Sequence of chain 1.A:
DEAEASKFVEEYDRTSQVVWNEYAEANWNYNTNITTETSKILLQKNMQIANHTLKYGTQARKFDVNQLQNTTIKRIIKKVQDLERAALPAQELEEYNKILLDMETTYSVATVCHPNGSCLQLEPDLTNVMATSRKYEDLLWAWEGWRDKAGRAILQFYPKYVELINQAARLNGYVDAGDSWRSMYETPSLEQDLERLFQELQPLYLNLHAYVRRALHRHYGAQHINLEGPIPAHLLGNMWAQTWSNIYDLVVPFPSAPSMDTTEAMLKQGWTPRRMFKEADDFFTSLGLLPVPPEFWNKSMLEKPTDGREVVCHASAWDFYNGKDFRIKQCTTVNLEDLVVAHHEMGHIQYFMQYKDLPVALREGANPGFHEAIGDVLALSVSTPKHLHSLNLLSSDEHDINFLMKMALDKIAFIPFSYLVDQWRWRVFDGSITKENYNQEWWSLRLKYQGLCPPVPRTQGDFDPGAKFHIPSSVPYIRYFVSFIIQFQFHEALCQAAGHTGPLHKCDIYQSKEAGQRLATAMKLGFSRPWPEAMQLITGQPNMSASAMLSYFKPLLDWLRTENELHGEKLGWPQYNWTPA

A protein and the small-molecule ligand that binds it are described below.
Small molecule (SMILES): CC(=O)N[C@H]1[C@H](O[C@H]2[C@H](O)[C@@H](NC(C)=O)CO[C@@H]2CO[C@@H]2O[C@@H](C)[C@@H](O)[C@@H](O)[C@@H]2O)O[C@H](CO)[C@@H](O[C@@H]2O[C@H](CO)[C@@H](O)[C@H](O)[C@@H]2O)[C@@H]1O

Binding-site contacts:
Ligand atom C4 contacts residue ASN70 of chain 1.A at 4.3 Å.
Ligand atom C5 contacts residue ASN70 of chain 1.A at 3.6 Å.
Ligand atom O7 contacts residue ASN70 of chain 1.A at 3.8 Å.
Ligand atom C1 contacts residue THR72 of chain 1.A at 4.5 Å.
Ligand atom C6 contacts residue VAL9 of chain 1.A at 3.9 Å (hydrophobic).
Ligand atom O4 contacts residue GLU10 of chain 1.A at 2.5 Å (salt-bridge).
Ligand atom C6 contacts residue EPE1 of chain 1.H at 3.9 Å.
Ligand atom O3 contacts residue EPE1 of chain 1.H at 4.4 Å.
Ligand atom C3 contacts residue GLU10 of chain 1.A at 4.5 Å.
Ligand atom C7 contacts residue ASN70 of chain 1.A at 3.5 Å.
Ligand atom C5 contacts residue ILE73 of chain 1.A at 4.4 Å (hydrophobic).
Ligand atom C4 contacts residue SER6 of chain 1.A at 3.6 Å.
Ligand atom O5 contacts residue ILE73 of chain 1.A at 4.5 Å.
Ligand atom C5 contacts residue GLU10 of chain 1.A at 4.4 Å.
Ligand atom C5 contacts residue SER6 of chain 1.A at 3.7 Å.
Ligand atom C5 contacts residue THR72 of chain 1.A at 4.1 Å.
Ligand atom O6 contacts residue EPE1 of chain 1.H at 3.4 Å.
Ligand atom C6 contacts residue SER6 of chain 1.A at 3.4 Å.
Ligand atom C6 contacts residue ILE73 of chain 1.A at 4.2 Å (hydrophobic).
Ligand atom O5 contacts residue ASN70 of chain 1.A at 2.4 Å (h-bond).
Ligand atom C8 contacts residue PRO359 of chain 1.A at 3.8 Å (hydrophobic).
Ligand atom C6 contacts residue GLU10 of chain 1.A at 3.9 Å.
Ligand atom O3 contacts residue GLU10 of chain 1.A at 4.3 Å.
Ligand atom C8 contacts residue THR72 of chain 1.A at 4.4 Å.
Ligand atom O4 contacts residue SER6 of chain 1.A at 4.3 Å.
Ligand atom C2 contacts residue ASN70 of chain 1.A at 2.6 Å.
Ligand atom N2 contacts residue ASN70 of chain 1.A at 3.0 Å (h-bond).
Ligand atom C3 contacts residue ASN70 of chain 1.A at 3.9 Å.
Ligand atom C4 contacts residue GLU10 of chain 1.A at 3.4 Å.
Ligand atom O5 contacts residue THR72 of chain 1.A at 4.4 Å.
Ligand atom C1 contacts residue ASN70 of chain 1.A at 1.4 Å.
Ligand atom C6 contacts residue THR72 of chain 1.A at 4.4 Å.